Sequence of chain 1.D:
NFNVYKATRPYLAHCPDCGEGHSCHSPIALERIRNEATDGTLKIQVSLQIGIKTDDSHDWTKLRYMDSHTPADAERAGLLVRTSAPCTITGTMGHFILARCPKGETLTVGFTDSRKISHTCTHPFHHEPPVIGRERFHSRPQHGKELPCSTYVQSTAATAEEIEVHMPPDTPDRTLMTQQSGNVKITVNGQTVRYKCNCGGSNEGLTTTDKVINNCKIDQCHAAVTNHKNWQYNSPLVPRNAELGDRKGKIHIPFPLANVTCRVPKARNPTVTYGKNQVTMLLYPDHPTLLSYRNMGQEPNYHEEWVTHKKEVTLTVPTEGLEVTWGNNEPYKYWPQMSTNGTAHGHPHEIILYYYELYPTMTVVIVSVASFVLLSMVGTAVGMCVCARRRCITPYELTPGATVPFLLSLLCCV

A protein and the small-molecule ligand that binds it are described below.
Small molecule (SMILES): CC(=O)N[C@@H]1[C@@H](O)[C@H](O)[C@@H](CO)O[C@H]1O

Binding-site contacts:
Ligand atom C1 contacts residue ASN341 of chain 1.D at 1.4 Å.
Ligand atom C8 contacts residue SER339 of chain 1.D at 3.6 Å.
Ligand atom C8 contacts residue HIS386 of chain 1.A at 4.2 Å.
Ligand atom C8 contacts residue THR340 of chain 1.D at 4.3 Å.
Ligand atom O7 contacts residue ASN341 of chain 1.D at 3.7 Å.
Ligand atom C4 contacts residue ASN341 of chain 1.D at 4.2 Å.
Ligand atom C3 contacts residue ASN341 of chain 1.D at 3.8 Å.
Ligand atom C7 contacts residue HIS386 of chain 1.A at 4.3 Å.
Ligand atom C7 contacts residue ASN341 of chain 1.D at 3.4 Å.
Ligand atom C2 contacts residue ASN341 of chain 1.D at 2.4 Å.
Ligand atom C5 contacts residue ASN341 of chain 1.D at 3.7 Å.
Ligand atom N2 contacts residue ASN341 of chain 1.D at 2.9 Å (h-bond).
Ligand atom O5 contacts residue ASN341 of chain 1.D at 2.4 Å (h-bond).
Ligand atom C8 contacts residue LYS276 of chain 1.D at 3.6 Å.
Ligand atom O7 contacts residue HIS386 of chain 1.A at 3.9 Å.
Ligand atom C8 contacts residue ASN341 of chain 1.D at 4.5 Å.

Sequence of chain 1.A:
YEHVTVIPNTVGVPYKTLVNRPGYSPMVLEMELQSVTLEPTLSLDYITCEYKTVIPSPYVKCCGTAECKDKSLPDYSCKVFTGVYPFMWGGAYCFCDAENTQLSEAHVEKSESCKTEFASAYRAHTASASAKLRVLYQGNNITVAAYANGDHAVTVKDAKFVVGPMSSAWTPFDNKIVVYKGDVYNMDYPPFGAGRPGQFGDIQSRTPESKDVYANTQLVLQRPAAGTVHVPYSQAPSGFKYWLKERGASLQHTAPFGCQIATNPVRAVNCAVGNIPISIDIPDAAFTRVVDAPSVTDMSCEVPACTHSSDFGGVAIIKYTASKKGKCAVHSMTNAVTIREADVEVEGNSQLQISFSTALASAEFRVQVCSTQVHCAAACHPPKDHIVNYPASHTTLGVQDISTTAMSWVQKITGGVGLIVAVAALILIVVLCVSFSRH